Sequence of chain 3.A:
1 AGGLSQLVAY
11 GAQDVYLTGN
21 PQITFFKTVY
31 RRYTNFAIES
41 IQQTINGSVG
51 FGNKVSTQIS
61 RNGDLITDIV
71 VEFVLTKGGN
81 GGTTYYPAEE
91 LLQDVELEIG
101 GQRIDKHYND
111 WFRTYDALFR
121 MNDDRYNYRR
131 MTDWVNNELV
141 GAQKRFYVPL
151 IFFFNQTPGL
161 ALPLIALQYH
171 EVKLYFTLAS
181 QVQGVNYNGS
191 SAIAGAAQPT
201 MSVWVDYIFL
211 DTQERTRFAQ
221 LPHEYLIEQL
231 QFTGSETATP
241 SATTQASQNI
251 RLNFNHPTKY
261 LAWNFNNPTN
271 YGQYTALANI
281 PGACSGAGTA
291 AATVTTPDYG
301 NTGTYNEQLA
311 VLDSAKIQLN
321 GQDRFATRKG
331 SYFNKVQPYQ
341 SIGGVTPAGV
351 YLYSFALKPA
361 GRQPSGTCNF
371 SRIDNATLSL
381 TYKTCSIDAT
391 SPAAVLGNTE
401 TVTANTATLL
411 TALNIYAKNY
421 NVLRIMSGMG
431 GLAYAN

This protein binds this small molecule.
Small molecule (SMILES): C[C@@H]1O[C@@H](O[C@H]2[C@H](O[C@@H]3OC[C@@H](O)[C@H](O)[C@H]3O)[C@@H](CO)OC[C@@H]2O)[C@@H](O[C@H]2O[C@H](CO)[C@H](O)[C@H](O)[C@H]2O)[C@H](O[C@H]2O[C@H](C)[C@@H](O)[C@H](O[C@H]3O[C@H](CO)[C@@H](O)[C@H](O)[C@@H]3O)[C@@H]2O)[C@@H]1O[C@@H]1OC[C@@H](O)[C@H](O)[C@H]1O

Binding-site contacts:
Ligand atom C3 contacts residue GLY397 of chain 2.A at 4.2 Å.
Ligand atom C6 contacts residue ILE387 of chain 2.A at 4.0 Å (hydrophobic).
Ligand atom C4 contacts residue ALA394 of chain 2.A at 4.2 Å (hydrophobic).
Ligand atom C4 contacts residue ASN398 of chain 2.A at 4.1 Å.
Ligand atom C2 contacts residue ALA394 of chain 2.A at 4.0 Å (hydrophobic).
Ligand atom O2 contacts residue ASN398 of chain 2.A at 2.9 Å (h-bond).
Ligand atom C1 contacts residue GLY397 of chain 2.A at 4.3 Å.
Ligand atom C6 contacts residue ASP388 of chain 2.A at 4.0 Å.
Ligand atom O4 contacts residue GLY141 of chain 3.A at 4.3 Å.
Ligand atom C4 contacts residue ALA393 of chain 2.A at 4.3 Å (hydrophobic).
Ligand atom C2 contacts residue ASN398 of chain 2.A at 2.4 Å.
Ligand atom O3 contacts residue LEU139 of chain 3.A at 4.0 Å.
Ligand atom O5 contacts residue ILE387 of chain 2.A at 3.8 Å.
Ligand atom O5 contacts residue ALA394 of chain 2.A at 4.0 Å.
Ligand atom C6 contacts residue GLY141 of chain 3.A at 4.0 Å.
Ligand atom O6 contacts residue SER386 of chain 2.A at 3.9 Å.
Ligand atom C3 contacts residue VAL140 of chain 3.A at 4.3 Å (hydrophobic).
Ligand atom C2 contacts residue GLY397 of chain 2.A at 3.6 Å.
Ligand atom C5 contacts residue VAL140 of chain 3.A at 4.1 Å (hydrophobic).
Ligand atom O6 contacts residue ASP388 of chain 2.A at 2.9 Å (salt-bridge).
Ligand atom C3 contacts residue ASN398 of chain 2.A at 3.8 Å.
Ligand atom O2 contacts residue GLY397 of chain 2.A at 2.7 Å (h-bond).
Ligand atom C4 contacts residue VAL140 of chain 3.A at 3.2 Å (hydrophobic).
Ligand atom O6 contacts residue ALA394 of chain 2.A at 3.6 Å.
Ligand atom C1 contacts residue ALA394 of chain 2.A at 3.9 Å (hydrophobic).
Ligand atom O2 contacts residue ALA393 of chain 2.A at 3.8 Å.
Ligand atom C1 contacts residue ASN398 of chain 2.A at 1.4 Å.
Ligand atom C6 contacts residue SER386 of chain 2.A at 3.4 Å.
Ligand atom C6 contacts residue VAL140 of chain 3.A at 3.8 Å (hydrophobic).
Ligand atom O3 contacts residue VAL140 of chain 3.A at 4.2 Å.
Ligand atom C6 contacts residue GLY397 of chain 2.A at 4.4 Å.
Ligand atom O5 contacts residue ASN398 of chain 2.A at 2.3 Å (h-bond).
Ligand atom C5 contacts residue GLY397 of chain 2.A at 4.1 Å.
Ligand atom C5 contacts residue ASN398 of chain 2.A at 3.6 Å.
Ligand atom O6 contacts residue ILE387 of chain 2.A at 3.7 Å.
Ligand atom O3 contacts residue ALA393 of chain 2.A at 2.9 Å (h-bond).
Ligand atom C3 contacts residue ALA393 of chain 2.A at 3.4 Å (hydrophobic).
Ligand atom C4 contacts residue GLY397 of chain 2.A at 3.7 Å.
Ligand atom O4 contacts residue VAL140 of chain 3.A at 2.4 Å (h-bond).
Ligand atom C1 contacts residue ILE387 of chain 2.A at 4.2 Å (hydrophobic).

Sequence of chain 2.A:
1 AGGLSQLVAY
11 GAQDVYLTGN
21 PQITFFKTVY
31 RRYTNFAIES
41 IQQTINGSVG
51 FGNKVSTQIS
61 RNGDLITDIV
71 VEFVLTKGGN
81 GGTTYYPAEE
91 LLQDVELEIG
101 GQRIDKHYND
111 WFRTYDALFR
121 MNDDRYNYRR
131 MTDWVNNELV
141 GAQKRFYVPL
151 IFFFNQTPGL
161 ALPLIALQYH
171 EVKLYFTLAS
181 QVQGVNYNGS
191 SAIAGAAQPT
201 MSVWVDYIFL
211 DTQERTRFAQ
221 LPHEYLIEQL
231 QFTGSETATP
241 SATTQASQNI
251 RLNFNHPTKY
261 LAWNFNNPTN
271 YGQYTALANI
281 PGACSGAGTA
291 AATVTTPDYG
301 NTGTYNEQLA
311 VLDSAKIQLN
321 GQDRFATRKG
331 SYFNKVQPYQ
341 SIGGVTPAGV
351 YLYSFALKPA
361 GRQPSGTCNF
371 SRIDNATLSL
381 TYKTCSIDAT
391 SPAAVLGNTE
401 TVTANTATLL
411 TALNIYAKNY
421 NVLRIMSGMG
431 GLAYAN